Sequence of chain 19.E:
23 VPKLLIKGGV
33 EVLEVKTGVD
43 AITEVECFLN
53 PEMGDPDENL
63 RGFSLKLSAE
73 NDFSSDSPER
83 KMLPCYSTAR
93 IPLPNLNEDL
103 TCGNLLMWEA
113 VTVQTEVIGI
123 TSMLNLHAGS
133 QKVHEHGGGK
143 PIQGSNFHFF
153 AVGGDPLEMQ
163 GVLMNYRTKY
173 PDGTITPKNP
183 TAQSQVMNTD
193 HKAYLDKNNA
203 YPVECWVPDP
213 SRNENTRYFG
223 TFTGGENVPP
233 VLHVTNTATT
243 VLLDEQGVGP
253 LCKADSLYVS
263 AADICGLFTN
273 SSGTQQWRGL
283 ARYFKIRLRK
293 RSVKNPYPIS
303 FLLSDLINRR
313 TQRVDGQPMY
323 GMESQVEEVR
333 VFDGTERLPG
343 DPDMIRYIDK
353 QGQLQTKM

Binding-site contacts:
Ligand atom N5 contacts residue GLN278 of chain 19.D at 3.9 Å.
Ligand atom O10 contacts residue PHE75 of chain 19.E at 2.6 Å.
Ligand atom O1A contacts residue ASN272 of chain 19.D at 3.6 Å (h-bond).
Ligand atom C1 contacts residue SER274 of chain 19.D at 3.4 Å.
Ligand atom C11 contacts residue PHE75 of chain 19.E at 1.8 Å (hydrophobic).
Ligand atom O9 contacts residue LEU67 of chain 19.D at 3.2 Å.
Ligand atom N5 contacts residue LYS68 of chain 19.D at 2.9 Å (salt-bridge).
Ligand atom C6 contacts residue LYS68 of chain 19.D at 3.8 Å.
Ligand atom C6 contacts residue ASN272 of chain 19.D at 3.7 Å.
Ligand atom C10 contacts residue LEU62 of chain 19.D at 3.5 Å (hydrophobic).
Ligand atom N5 contacts residue ASN272 of chain 19.D at 3.3 Å (h-bond).
Ligand atom C5 contacts residue LYS68 of chain 19.D at 3.7 Å.
Ligand atom O8 contacts residue GLN278 of chain 19.D at 3.5 Å (h-bond).
Ligand atom O1A contacts residue THR276 of chain 19.D at 2.6 Å (h-bond).
Ligand atom C11 contacts residue PHE65 of chain 19.D at 3.8 Å (hydrophobic).
Ligand atom O1B contacts residue SER274 of chain 19.D at 2.4 Å (h-bond).
Ligand atom C11 contacts residue LEU62 of chain 19.D at 3.9 Å (hydrophobic).
Ligand atom C11 contacts residue LYS68 of chain 19.D at 3.8 Å.
Ligand atom C9 contacts residue GLN278 of chain 19.D at 3.2 Å.
Ligand atom N5 contacts residue PHE75 of chain 19.E at 3.8 Å.
Ligand atom C9 contacts residue LYS68 of chain 19.D at 3.8 Å.
Ligand atom C10 contacts residue PHE75 of chain 19.E at 2.7 Å (hydrophobic).
Ligand atom O1B contacts residue THR276 of chain 19.D at 3.5 Å (h-bond).
Ligand atom O8 contacts residue LYS68 of chain 19.D at 3.5 Å.
Ligand atom O7 contacts residue LEU62 of chain 19.D at 3.5 Å.
Ligand atom C11 contacts residue PHE270 of chain 19.D at 3.9 Å (hydrophobic).
Ligand atom C11 contacts residue HIS138 of chain 19.C at 3.3 Å.
Ligand atom O1B contacts residue LYS68 of chain 19.D at 3.6 Å.
Ligand atom O8 contacts residue ASN272 of chain 19.D at 3.4 Å (h-bond).
Ligand atom C11 contacts residue ASN272 of chain 19.D at 3.6 Å.
Ligand atom C1 contacts residue THR276 of chain 19.D at 3.4 Å.
Ligand atom C11 contacts residue GLN278 of chain 19.D at 3.5 Å.
Ligand atom C8 contacts residue GLN278 of chain 19.D at 3.7 Å.
Ligand atom O10 contacts residue LEU62 of chain 19.D at 3.1 Å.
Ligand atom C10 contacts residue LYS68 of chain 19.D at 3.8 Å.
Ligand atom C7 contacts residue GLN278 of chain 19.D at 3.8 Å.
Ligand atom O9 contacts residue LYS68 of chain 19.D at 2.8 Å (salt-bridge).
Ligand atom O1A contacts residue SER274 of chain 19.D at 3.8 Å.
Ligand atom O8 contacts residue THR276 of chain 19.D at 3.8 Å.
Ligand atom C11 contacts residue THR276 of chain 19.D at 3.4 Å.

A protein and the small-molecule ligand that binds it are described below.
Small molecule (SMILES): CC(=O)N[C@H]1[C@H]([C@H](O)[C@H](O)CO)O[C@@](O[C@H](CO)[C@@H](O)[C@@H]2O[C@@H](C(=O)O)C[C@H](O)[C@H]2NC(C)=O)(C(=O)O)C[C@@H]1O

Sequence of chain 19.D:
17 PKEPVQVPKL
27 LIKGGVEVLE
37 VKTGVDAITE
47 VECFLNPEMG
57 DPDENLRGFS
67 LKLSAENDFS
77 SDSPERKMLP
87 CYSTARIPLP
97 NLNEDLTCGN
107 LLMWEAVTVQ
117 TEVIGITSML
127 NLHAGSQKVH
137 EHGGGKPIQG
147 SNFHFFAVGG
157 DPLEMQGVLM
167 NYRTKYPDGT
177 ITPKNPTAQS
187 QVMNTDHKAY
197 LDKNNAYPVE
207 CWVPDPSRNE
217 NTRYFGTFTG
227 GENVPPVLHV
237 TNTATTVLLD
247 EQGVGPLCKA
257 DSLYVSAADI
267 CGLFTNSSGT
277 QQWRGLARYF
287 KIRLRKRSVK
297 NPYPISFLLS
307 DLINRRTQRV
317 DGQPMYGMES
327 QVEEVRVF

Sequence of chain 19.C:
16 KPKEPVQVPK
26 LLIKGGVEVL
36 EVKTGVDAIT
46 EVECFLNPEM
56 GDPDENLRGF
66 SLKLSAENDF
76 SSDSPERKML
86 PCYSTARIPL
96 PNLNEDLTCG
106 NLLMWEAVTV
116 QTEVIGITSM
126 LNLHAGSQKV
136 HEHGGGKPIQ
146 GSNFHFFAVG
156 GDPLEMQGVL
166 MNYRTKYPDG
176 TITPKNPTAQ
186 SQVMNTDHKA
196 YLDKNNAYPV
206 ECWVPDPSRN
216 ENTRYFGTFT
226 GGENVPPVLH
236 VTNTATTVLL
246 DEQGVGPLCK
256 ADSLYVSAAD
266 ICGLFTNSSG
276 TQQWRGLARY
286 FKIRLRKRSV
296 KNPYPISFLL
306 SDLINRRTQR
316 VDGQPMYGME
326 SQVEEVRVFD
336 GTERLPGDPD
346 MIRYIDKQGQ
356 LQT